Binding-site contacts:
Ligand atom C2 contacts residue GLU162 of chain 1.A at 4.4 Å.
Ligand atom N4 contacts residue LYS57 of chain 1.A at 4.2 Å.
Ligand atom N1 contacts residue GLU162 of chain 1.A at 3.8 Å.
Ligand atom S contacts residue GLY170 of chain 1.A at 4.2 Å.
Ligand atom C3 contacts residue LYS57 of chain 1.A at 4.2 Å.
Ligand atom N3 contacts residue LEU161 of chain 1.A at 3.4 Å (h-bond).
Ligand atom C4 contacts residue LEU161 of chain 1.A at 3.0 Å (hydrophobic).
Ligand atom C contacts residue LEU161 of chain 1.A at 3.5 Å (hydrophobic).
Ligand atom N contacts residue LEU161 of chain 1.A at 4.2 Å.
Ligand atom S contacts residue LEU169 of chain 1.A at 4.5 Å.
Ligand atom S contacts residue LYS57 of chain 1.A at 3.5 Å (salt-bridge).
Ligand atom C1 contacts residue LEU161 of chain 1.A at 4.1 Å (hydrophobic).
Ligand atom N2 contacts residue LEU161 of chain 1.A at 3.8 Å.
Ligand atom N1 contacts residue LEU161 of chain 1.A at 4.0 Å.
Ligand atom N4 contacts residue LEU161 of chain 1.A at 3.2 Å (h-bond).
Ligand atom N contacts residue GLN163 of chain 1.A at 3.9 Å.
Ligand atom C4 contacts residue GLU162 of chain 1.A at 4.5 Å.
Ligand atom C2 contacts residue LEU161 of chain 1.A at 3.1 Å (hydrophobic).
Ligand atom C3 contacts residue LEU161 of chain 1.A at 3.3 Å (hydrophobic).
Ligand atom N4 contacts residue GLN163 of chain 1.A at 4.2 Å.
Ligand atom N2 contacts residue GLU162 of chain 1.A at 4.2 Å.
Ligand atom S contacts residue ARG260 of chain 1.A at 3.4 Å (salt-bridge).
Ligand atom N3 contacts residue ARG260 of chain 1.A at 3.8 Å.
Ligand atom C1 contacts residue GLU162 of chain 1.A at 3.8 Å.
Ligand atom C contacts residue GLU162 of chain 1.A at 4.1 Å.
Ligand atom C3 contacts residue ARG260 of chain 1.A at 4.0 Å.
Ligand atom C contacts residue GLN163 of chain 1.A at 4.5 Å.
Ligand atom N contacts residue GLU162 of chain 1.A at 4.1 Å.
Ligand atom S contacts residue LEU161 of chain 1.A at 3.9 Å.

A protein and the small-molecule ligand that binds it are described below.
Small molecule (SMILES): Nc1ncnc2[nH]c(S)nc12

Sequence of chain 1.A:
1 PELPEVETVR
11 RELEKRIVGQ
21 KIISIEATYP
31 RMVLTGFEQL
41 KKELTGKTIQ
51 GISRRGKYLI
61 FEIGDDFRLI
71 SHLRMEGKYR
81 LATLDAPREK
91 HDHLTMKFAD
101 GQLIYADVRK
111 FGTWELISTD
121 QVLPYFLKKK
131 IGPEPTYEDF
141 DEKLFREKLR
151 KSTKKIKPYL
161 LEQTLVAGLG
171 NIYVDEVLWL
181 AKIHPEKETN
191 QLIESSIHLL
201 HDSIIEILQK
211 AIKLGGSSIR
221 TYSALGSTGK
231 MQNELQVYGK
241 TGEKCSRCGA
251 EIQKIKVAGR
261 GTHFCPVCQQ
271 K